Binding-site contacts:
Ligand atom O1 contacts residue FE21 of chain 1.F at 2.1 Å.
Ligand atom O3 contacts residue SER277 of chain 1.A at 3.3 Å.
Ligand atom O5 contacts residue HIS204 of chain 1.A at 3.2 Å (h-bond).
Ligand atom C4 contacts residue LEU221 of chain 1.A at 4.0 Å (hydrophobic).
Ligand atom C4 contacts residue GLN213 of chain 1.A at 3.6 Å.
Ligand atom C1 contacts residue HIS204 of chain 1.A at 3.8 Å.
Ligand atom O4 contacts residue VAL264 of chain 1.A at 4.0 Å.
Ligand atom O5 contacts residue FE21 of chain 1.F at 2.1 Å.
Ligand atom O4 contacts residue ARG275 of chain 1.A at 2.7 Å (salt-bridge).
Ligand atom C4 contacts residue VAL264 of chain 1.A at 3.8 Å (hydrophobic).
Ligand atom C1 contacts residue ARG187 of chain 1.A at 3.7 Å.
Ligand atom C5 contacts residue GLN213 of chain 1.A at 4.1 Å.
Ligand atom O1 contacts residue HIS204 of chain 1.A at 3.1 Å (h-bond).
Ligand atom O3 contacts residue VAL264 of chain 1.A at 3.7 Å.
Ligand atom O4 contacts residue LEU221 of chain 1.A at 4.0 Å.
Ligand atom O2 contacts residue PHE281 of chain 1.A at 4.2 Å.
Ligand atom C2 contacts residue FE21 of chain 1.F at 2.8 Å.
Ligand atom C5 contacts residue TYR191 of chain 1.A at 3.8 Å (hydrophobic).
Ligand atom O5 contacts residue HIS262 of chain 1.A at 3.0 Å (h-bond).
Ligand atom O3 contacts residue ARG275 of chain 1.A at 2.9 Å (salt-bridge).
Ligand atom C3 contacts residue TYR191 of chain 1.A at 3.6 Å (hydrophobic).
Ligand atom C1 contacts residue FE21 of chain 1.F at 2.8 Å.
Ligand atom C2 contacts residue HIS204 of chain 1.A at 3.9 Å.
Ligand atom O4 contacts residue SER277 of chain 1.A at 2.8 Å (h-bond).
Ligand atom C5 contacts residue VAL264 of chain 1.A at 3.6 Å (hydrophobic).
Ligand atom O3 contacts residue TYR191 of chain 1.A at 2.7 Å (h-bond).
Ligand atom C4 contacts residue SER277 of chain 1.A at 4.1 Å.
Ligand atom C5 contacts residue ARG275 of chain 1.A at 3.5 Å.
Ligand atom C3 contacts residue ILE189 of chain 1.A at 3.7 Å (hydrophobic).
Ligand atom O3 contacts residue ILE189 of chain 1.A at 4.1 Å.
Ligand atom O4 contacts residue GLN213 of chain 1.A at 3.8 Å.
Ligand atom C4 contacts residue TYR191 of chain 1.A at 4.1 Å (hydrophobic).
Ligand atom O1 contacts residue HIS262 of chain 1.A at 4.2 Å.
Ligand atom O2 contacts residue FE21 of chain 1.F at 4.0 Å.
Ligand atom C5 contacts residue SER277 of chain 1.A at 3.1 Å.
Ligand atom C1 contacts residue PHE281 of chain 1.A at 4.2 Å (hydrophobic).
Ligand atom O1 contacts residue ARG187 of chain 1.A at 3.8 Å.
Ligand atom O2 contacts residue ARG187 of chain 1.A at 2.8 Å (salt-bridge).
Ligand atom O1 contacts residue PHE281 of chain 1.A at 3.6 Å.
Ligand atom O2 contacts residue ILE189 of chain 1.A at 3.5 Å.

A small-molecule ligand and the protein it binds are described below.
Small molecule (SMILES): O=C(O)CCC(=O)C(=O)O

Sequence of chain 1.A:
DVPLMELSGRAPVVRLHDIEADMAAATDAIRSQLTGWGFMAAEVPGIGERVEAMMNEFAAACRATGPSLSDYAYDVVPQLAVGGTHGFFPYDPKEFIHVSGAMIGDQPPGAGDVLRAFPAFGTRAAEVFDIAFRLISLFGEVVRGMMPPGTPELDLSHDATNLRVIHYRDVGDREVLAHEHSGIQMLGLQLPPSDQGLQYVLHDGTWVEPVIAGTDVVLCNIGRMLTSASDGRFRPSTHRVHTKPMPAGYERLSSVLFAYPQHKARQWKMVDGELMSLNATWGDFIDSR